Sequence of chain 1.A:
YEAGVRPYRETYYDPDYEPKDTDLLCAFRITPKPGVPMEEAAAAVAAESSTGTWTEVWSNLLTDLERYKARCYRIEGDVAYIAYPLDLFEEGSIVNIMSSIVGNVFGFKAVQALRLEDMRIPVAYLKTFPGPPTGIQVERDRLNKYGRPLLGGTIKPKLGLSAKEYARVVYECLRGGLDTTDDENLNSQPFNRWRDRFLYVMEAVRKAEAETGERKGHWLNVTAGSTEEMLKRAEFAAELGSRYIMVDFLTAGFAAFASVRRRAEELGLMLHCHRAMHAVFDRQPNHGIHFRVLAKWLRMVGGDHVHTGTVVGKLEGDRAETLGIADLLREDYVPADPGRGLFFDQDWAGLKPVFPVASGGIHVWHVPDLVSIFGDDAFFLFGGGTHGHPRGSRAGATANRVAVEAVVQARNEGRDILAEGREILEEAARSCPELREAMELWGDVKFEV

Binding-site contacts:
Ligand atom C contacts residue LYS161 of chain 1.A at 3.5 Å.
Ligand atom O7 contacts residue LYS161 of chain 1.A at 3.5 Å (salt-bridge).
Ligand atom O5P contacts residue SER365 of chain 1.A at 3.2 Å (h-bond).
Ligand atom O4 contacts residue SER365 of chain 1.A at 2.9 Å (h-bond).
Ligand atom O7 contacts residue ASP189 of chain 1.A at 3.0 Å (salt-bridge).
Ligand atom O2P contacts residue LYS161 of chain 1.A at 3.2 Å.
Ligand atom O2 contacts residue KCX187 of chain 1.A at 3.3 Å (h-bond).
Ligand atom C3 contacts residue MG1 of chain 1.J at 3.0 Å.
Ligand atom O3P contacts residue GLY389 of chain 1.A at 3.0 Å (h-bond).
Ligand atom O3 contacts residue HIS280 of chain 1.A at 3.0 Å (h-bond).
Ligand atom C3 contacts residue KCX187 of chain 1.A at 3.0 Å.
Ligand atom O1 contacts residue LYS161 of chain 1.A at 3.1 Å (salt-bridge).
Ligand atom O3 contacts residue MG1 of chain 1.J at 2.2 Å.
Ligand atom O3 contacts residue ASN109 of chain 2.G at 3.6 Å (h-bond).
Ligand atom O3 contacts residue KCX187 of chain 1.A at 2.5 Å (h-bond).
Ligand atom C2 contacts residue MG1 of chain 1.J at 2.9 Å.
Ligand atom P1 contacts residue THR58 of chain 2.G at 3.5 Å.
Ligand atom O1P contacts residue TRP59 of chain 2.G at 3.3 Å.
Ligand atom O7 contacts residue LYS163 of chain 1.A at 2.9 Å (salt-bridge).
Ligand atom O7 contacts residue MG1 of chain 1.J at 2.1 Å.
Ligand atom O6 contacts residue GLU53 of chain 2.G at 3.4 Å (salt-bridge).
Ligand atom O6P contacts residue ARG281 of chain 1.A at 3.0 Å (salt-bridge).
Ligand atom O2 contacts residue MG1 of chain 1.J at 2.4 Å.
Ligand atom O5 contacts residue LEU321 of chain 1.A at 3.3 Å.
Ligand atom O2P contacts residue GLY390 of chain 1.A at 2.8 Å (h-bond).
Ligand atom O2 contacts residue THR159 of chain 1.A at 2.9 Å (h-bond).
Ligand atom O2P contacts residue THR58 of chain 2.G at 2.6 Å (h-bond).
Ligand atom O2 contacts residue LYS161 of chain 1.A at 2.9 Å (salt-bridge).
Ligand atom O1P contacts residue LYS320 of chain 1.A at 2.9 Å (salt-bridge).
Ligand atom O7 contacts residue ASN109 of chain 2.G at 3.0 Å (h-bond).
Ligand atom O5P contacts residue HIS313 of chain 1.A at 2.7 Å (h-bond).
Ligand atom O1P contacts residue GLY366 of chain 1.A at 3.5 Å.
Ligand atom O3 contacts residue GLU190 of chain 1.A at 2.9 Å (salt-bridge).
Ligand atom O7 contacts residue GLU190 of chain 1.A at 3.1 Å (salt-bridge).
Ligand atom C contacts residue MG1 of chain 1.J at 2.9 Å.
Ligand atom O1P contacts residue GLY367 of chain 1.A at 2.8 Å (h-bond).
Ligand atom O4 contacts residue GLY366 of chain 1.A at 3.2 Å.
Ligand atom O2 contacts residue ASP189 of chain 1.A at 3.4 Å (salt-bridge).
Ligand atom O6 contacts residue LYS320 of chain 1.A at 3.0 Å (salt-bridge).
Ligand atom O4P contacts residue ARG281 of chain 1.A at 2.9 Å (salt-bridge).

Sequence of chain 2.G:
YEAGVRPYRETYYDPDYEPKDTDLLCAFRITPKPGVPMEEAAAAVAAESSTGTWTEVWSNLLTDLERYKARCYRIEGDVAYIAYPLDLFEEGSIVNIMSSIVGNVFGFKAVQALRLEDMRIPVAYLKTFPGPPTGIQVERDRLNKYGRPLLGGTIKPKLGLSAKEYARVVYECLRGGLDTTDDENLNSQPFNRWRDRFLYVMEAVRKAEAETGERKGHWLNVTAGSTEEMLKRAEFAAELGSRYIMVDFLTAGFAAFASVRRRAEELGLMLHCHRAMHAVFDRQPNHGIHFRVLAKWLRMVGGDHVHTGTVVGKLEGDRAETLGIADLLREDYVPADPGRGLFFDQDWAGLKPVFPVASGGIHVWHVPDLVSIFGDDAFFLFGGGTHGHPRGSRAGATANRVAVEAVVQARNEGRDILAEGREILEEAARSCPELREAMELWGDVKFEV

The small molecule below binds the protein below.
Small molecule (SMILES): O=C(O)[C@@](O)(COP(=O)(O)O)[C@H](O)[C@H](O)COP(=O)(O)O